The small molecule below binds the protein below.
Small molecule (SMILES): CCC(CC)Nc1cc(C)nc(Oc2c(C)cc(C)cc2C)c1C

Binding-site contacts:
Ligand atom C5 contacts residue LEU344 of chain 1.C at 3.9 Å (hydrophobic).
Ligand atom C18 contacts residue ASN340 of chain 1.C at 3.2 Å.
Ligand atom N19 contacts residue LEU380 of chain 1.C at 3.3 Å.
Ligand atom C7 contacts residue ASN340 of chain 1.C at 3.4 Å.
Ligand atom C5 contacts residue THR373 of chain 1.C at 4.0 Å.
Ligand atom C3 contacts residue ASN340 of chain 1.C at 3.3 Å.
Ligand atom N12 contacts residue ASN340 of chain 1.C at 2.9 Å (h-bond).
Ligand atom C9 contacts residue MET104 of chain 1.C at 3.6 Å (hydrophobic).
Ligand atom C18 contacts residue LEU337 of chain 1.C at 4.0 Å (hydrophobic).
Ligand atom O10 contacts residue THR373 of chain 1.C at 3.5 Å.
Ligand atom C2 contacts residue THR373 of chain 1.C at 3.5 Å.
Ligand atom C23 contacts residue PHE101 of chain 1.C at 3.4 Å (hydrophobic).
Ligand atom C8 contacts residue LEU344 of chain 1.C at 3.9 Å (hydrophobic).
Ligand atom C14 contacts residue MET104 of chain 1.C at 3.9 Å (hydrophobic).
Ligand atom C3 contacts residue GLY108 of chain 1.C at 3.6 Å.
Ligand atom C13 contacts residue ASN340 of chain 1.C at 3.5 Å.
Ligand atom C5 contacts residue ASN340 of chain 1.C at 3.4 Å.
Ligand atom C6 contacts residue ASN340 of chain 1.C at 3.4 Å.
Ligand atom C8 contacts residue LEU377 of chain 1.C at 3.9 Å (hydrophobic).
Ligand atom C4 contacts residue ASN340 of chain 1.C at 3.3 Å.
Ligand atom C18 contacts residue PHE101 of chain 1.C at 3.7 Å (hydrophobic).
Ligand atom C17 contacts residue LEU380 of chain 1.C at 3.4 Å (hydrophobic).
Ligand atom C21 contacts residue PHE101 of chain 1.C at 3.8 Å (hydrophobic).
Ligand atom C20 contacts residue PHE101 of chain 1.C at 3.6 Å (hydrophobic).
Ligand atom C6 contacts residue THR373 of chain 1.C at 3.5 Å.
Ligand atom C4 contacts residue GLY108 of chain 1.C at 3.9 Å.
Ligand atom C22 contacts residue LEU337 of chain 1.C at 4.0 Å (hydrophobic).
Ligand atom C24 contacts residue PHE101 of chain 1.C at 4.0 Å (hydrophobic).
Ligand atom C7 contacts residue GLY108 of chain 1.C at 3.4 Å.
Ligand atom C1 contacts residue ASN340 of chain 1.C at 3.3 Å.
Ligand atom C17 contacts residue LEU377 of chain 1.C at 4.0 Å (hydrophobic).
Ligand atom C22 contacts residue GLY381 of chain 1.C at 3.7 Å.
Ligand atom C3 contacts residue THR373 of chain 1.C at 3.9 Å.
Ligand atom C2 contacts residue ASN340 of chain 1.C at 3.2 Å.
Ligand atom C13 contacts residue MET104 of chain 1.C at 3.7 Å (hydrophobic).
Ligand atom C9 contacts residue ASN340 of chain 1.C at 4.0 Å.
Ligand atom C1 contacts residue THR373 of chain 1.C at 3.2 Å.
Ligand atom C18 contacts residue MET104 of chain 1.C at 4.0 Å (hydrophobic).
Ligand atom C11 contacts residue ASN340 of chain 1.C at 3.9 Å.
Ligand atom C24 contacts residue LEU380 of chain 1.C at 3.8 Å (hydrophobic).

Sequence of chain 1.C:
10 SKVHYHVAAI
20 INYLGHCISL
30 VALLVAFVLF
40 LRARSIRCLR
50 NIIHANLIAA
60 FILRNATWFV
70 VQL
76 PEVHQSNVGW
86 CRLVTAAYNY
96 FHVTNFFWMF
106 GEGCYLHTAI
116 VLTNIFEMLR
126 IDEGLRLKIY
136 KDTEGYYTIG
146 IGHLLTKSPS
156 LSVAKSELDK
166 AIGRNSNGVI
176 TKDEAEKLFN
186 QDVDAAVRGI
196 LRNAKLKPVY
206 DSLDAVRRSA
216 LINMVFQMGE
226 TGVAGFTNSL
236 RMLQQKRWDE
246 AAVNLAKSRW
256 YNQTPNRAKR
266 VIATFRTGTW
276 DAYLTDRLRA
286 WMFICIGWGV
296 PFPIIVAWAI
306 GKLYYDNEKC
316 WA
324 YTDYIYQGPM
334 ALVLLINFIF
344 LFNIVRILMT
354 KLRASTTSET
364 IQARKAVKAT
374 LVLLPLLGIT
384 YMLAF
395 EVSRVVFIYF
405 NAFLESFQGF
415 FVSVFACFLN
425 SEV